Sequence of chain 2.A:
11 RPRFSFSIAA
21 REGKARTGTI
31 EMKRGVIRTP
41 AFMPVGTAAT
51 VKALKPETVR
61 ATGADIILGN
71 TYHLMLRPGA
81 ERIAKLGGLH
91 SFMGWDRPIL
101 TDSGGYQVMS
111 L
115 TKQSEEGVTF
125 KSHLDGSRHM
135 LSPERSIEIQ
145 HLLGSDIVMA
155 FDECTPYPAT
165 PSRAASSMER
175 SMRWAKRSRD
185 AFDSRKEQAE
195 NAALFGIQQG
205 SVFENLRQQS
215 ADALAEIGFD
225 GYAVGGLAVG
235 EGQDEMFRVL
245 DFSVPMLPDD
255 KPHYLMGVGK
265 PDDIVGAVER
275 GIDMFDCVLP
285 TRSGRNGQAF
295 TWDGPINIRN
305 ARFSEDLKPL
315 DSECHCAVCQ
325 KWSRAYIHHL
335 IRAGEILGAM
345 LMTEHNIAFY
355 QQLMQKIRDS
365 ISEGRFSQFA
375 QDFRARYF

The small molecule below binds the protein below.
Small molecule (SMILES): CN(C)CCSCc1cc(N)cc2c(=O)[nH]c(N)nc12

Binding-site contacts:
Ligand atom N4 contacts residue MET260 of chain 2.A at 3.4 Å (h-bond).
Ligand atom C8 contacts residue ASP102 of chain 2.A at 3.5 Å.
Ligand atom N1 contacts residue TYR106 of chain 2.A at 3.5 Å.
Ligand atom C7 contacts residue GLY230 of chain 2.A at 4.0 Å.
Ligand atom N3 contacts residue TYR106 of chain 2.A at 3.7 Å.
Ligand atom N2 contacts residue ASP102 of chain 2.A at 2.9 Å (salt-bridge).
Ligand atom O1 contacts residue TYR106 of chain 2.A at 3.4 Å.
Ligand atom N2 contacts residue SER103 of chain 2.A at 3.8 Å.
Ligand atom N4 contacts residue LEU231 of chain 2.A at 3.0 Å (h-bond).
Ligand atom N3 contacts residue ASP102 of chain 2.A at 2.9 Å (salt-bridge).
Ligand atom C2 contacts residue ASP102 of chain 2.A at 3.9 Å.
Ligand atom S1 contacts residue GLN107 of chain 2.A at 3.5 Å (h-bond).
Ligand atom S1 contacts residue ASP102 of chain 2.A at 3.2 Å (salt-bridge).
Ligand atom C9 contacts residue ASP102 of chain 2.A at 3.1 Å.
Ligand atom C7 contacts residue MET260 of chain 2.A at 3.9 Å (hydrophobic).
Ligand atom N2 contacts residue ASP156 of chain 2.A at 2.9 Å (salt-bridge).
Ligand atom N2 contacts residue ILE201 of chain 2.A at 3.6 Å.
Ligand atom O1 contacts residue GLY229 of chain 2.A at 3.3 Å.
Ligand atom N3 contacts residue MET260 of chain 2.A at 3.4 Å.
Ligand atom C6 contacts residue MET260 of chain 2.A at 3.8 Å (hydrophobic).
Ligand atom N2 contacts residue MET260 of chain 2.A at 3.8 Å.
Ligand atom C7 contacts residue TYR106 of chain 2.A at 3.5 Å (hydrophobic).
Ligand atom C8 contacts residue MET260 of chain 2.A at 3.6 Å (hydrophobic).
Ligand atom C3 contacts residue TYR106 of chain 2.A at 3.6 Å (hydrophobic).
Ligand atom N4 contacts residue ALA232 of chain 2.A at 4.0 Å.
Ligand atom O1 contacts residue ASP156 of chain 2.A at 3.6 Å.
Ligand atom C41 contacts residue TYR106 of chain 2.A at 3.5 Å (hydrophobic).
Ligand atom C8 contacts residue ASP156 of chain 2.A at 3.6 Å.
Ligand atom C7 contacts residue ASP156 of chain 2.A at 3.6 Å.
Ligand atom C3 contacts residue MET260 of chain 2.A at 3.9 Å (hydrophobic).
Ligand atom C16 contacts residue GLN107 of chain 2.A at 3.3 Å.
Ligand atom N2 contacts residue TYR106 of chain 2.A at 3.7 Å.
Ligand atom N1 contacts residue ASP156 of chain 2.A at 2.8 Å (salt-bridge).
Ligand atom C5 contacts residue TYR106 of chain 2.A at 3.5 Å (hydrophobic).
Ligand atom N1 contacts residue MET260 of chain 2.A at 3.7 Å.
Ligand atom C1 contacts residue GLY261 of chain 2.A at 4.0 Å.
Ligand atom O1 contacts residue GLY230 of chain 2.A at 2.9 Å (h-bond).
Ligand atom O1 contacts residue GLN203 of chain 2.A at 3.2 Å (h-bond).
Ligand atom C8 contacts residue TYR106 of chain 2.A at 3.6 Å (hydrophobic).
Ligand atom C3 contacts residue ASP102 of chain 2.A at 3.8 Å.